A small-molecule ligand and the protein it binds are described below.
Small molecule (SMILES): O=C1O[C@H](CO)[C@@H](O)[C@H](O)[C@H]1O

Binding-site contacts:
Ligand atom O4 contacts residue TRP425 of chain 1.A at 3.2 Å (h-bond).
Ligand atom C3 contacts residue GLN26 of chain 1.A at 3.7 Å.
Ligand atom O6 contacts residue GLU432 of chain 1.A at 2.6 Å (salt-bridge).
Ligand atom C3 contacts residue HIS129 of chain 1.A at 3.9 Å.
Ligand atom O3 contacts residue TRP425 of chain 1.A at 3.9 Å.
Ligand atom O2 contacts residue ASN173 of chain 1.A at 2.9 Å (h-bond).
Ligand atom O4 contacts residue TRP433 of chain 1.A at 3.6 Å.
Ligand atom O3 contacts residue GLN26 of chain 1.A at 2.6 Å (h-bond).
Ligand atom C6 contacts residue TYR318 of chain 1.A at 3.8 Å (hydrophobic).
Ligand atom O1 contacts residue EPE1 of chain 1.C at 3.2 Å (h-bond).
Ligand atom O3 contacts residue TRP433 of chain 1.A at 2.9 Å (h-bond).
Ligand atom C1 contacts residue GLU383 of chain 1.A at 2.7 Å.
Ligand atom O5 contacts residue TYR318 of chain 1.A at 3.1 Å (h-bond).
Ligand atom O1 contacts residue TYR318 of chain 1.A at 3.4 Å.
Ligand atom O2 contacts residue HIS129 of chain 1.A at 3.3 Å (h-bond).
Ligand atom C5 contacts residue GLU383 of chain 1.A at 3.5 Å.
Ligand atom O6 contacts residue PHE441 of chain 1.A at 3.8 Å.
Ligand atom C3 contacts residue GLU383 of chain 1.A at 3.4 Å.
Ligand atom O2 contacts residue ASN316 of chain 1.A at 3.7 Å.
Ligand atom O3 contacts residue HIS129 of chain 1.A at 2.9 Å (h-bond).
Ligand atom O6 contacts residue TRP355 of chain 1.A at 3.4 Å.
Ligand atom O2 contacts residue GLU174 of chain 1.A at 3.6 Å.
Ligand atom C2 contacts residue GLU383 of chain 1.A at 3.1 Å.
Ligand atom C5 contacts residue TYR318 of chain 1.A at 3.3 Å (hydrophobic).
Ligand atom O4 contacts residue GLN26 of chain 1.A at 3.0 Å (h-bond).
Ligand atom O1 contacts residue GLU174 of chain 1.A at 2.1 Å (salt-bridge).
Ligand atom C1 contacts residue GLU174 of chain 1.A at 3.3 Å.
Ligand atom O1 contacts residue GLU383 of chain 1.A at 2.9 Å (salt-bridge).
Ligand atom O4 contacts residue GLU432 of chain 1.A at 2.6 Å (salt-bridge).
Ligand atom C4 contacts residue TRP433 of chain 1.A at 3.8 Å (hydrophobic).
Ligand atom O2 contacts residue GLU383 of chain 1.A at 2.7 Å (salt-bridge).
Ligand atom C1 contacts residue TYR318 of chain 1.A at 3.8 Å (hydrophobic).
Ligand atom O1 contacts residue ASN316 of chain 1.A at 3.6 Å.
Ligand atom C3 contacts residue TRP425 of chain 1.A at 3.8 Å (hydrophobic).
Ligand atom C4 contacts residue GLU432 of chain 1.A at 3.6 Å.
Ligand atom C5 contacts residue TRP425 of chain 1.A at 3.6 Å (hydrophobic).
Ligand atom C6 contacts residue GLU432 of chain 1.A at 3.4 Å.
Ligand atom O5 contacts residue GLU383 of chain 1.A at 3.1 Å (salt-bridge).
Ligand atom C6 contacts residue PHE441 of chain 1.A at 3.6 Å (hydrophobic).
Ligand atom C3 contacts residue TRP433 of chain 1.A at 3.9 Å (hydrophobic).

Sequence of chain 1.A:
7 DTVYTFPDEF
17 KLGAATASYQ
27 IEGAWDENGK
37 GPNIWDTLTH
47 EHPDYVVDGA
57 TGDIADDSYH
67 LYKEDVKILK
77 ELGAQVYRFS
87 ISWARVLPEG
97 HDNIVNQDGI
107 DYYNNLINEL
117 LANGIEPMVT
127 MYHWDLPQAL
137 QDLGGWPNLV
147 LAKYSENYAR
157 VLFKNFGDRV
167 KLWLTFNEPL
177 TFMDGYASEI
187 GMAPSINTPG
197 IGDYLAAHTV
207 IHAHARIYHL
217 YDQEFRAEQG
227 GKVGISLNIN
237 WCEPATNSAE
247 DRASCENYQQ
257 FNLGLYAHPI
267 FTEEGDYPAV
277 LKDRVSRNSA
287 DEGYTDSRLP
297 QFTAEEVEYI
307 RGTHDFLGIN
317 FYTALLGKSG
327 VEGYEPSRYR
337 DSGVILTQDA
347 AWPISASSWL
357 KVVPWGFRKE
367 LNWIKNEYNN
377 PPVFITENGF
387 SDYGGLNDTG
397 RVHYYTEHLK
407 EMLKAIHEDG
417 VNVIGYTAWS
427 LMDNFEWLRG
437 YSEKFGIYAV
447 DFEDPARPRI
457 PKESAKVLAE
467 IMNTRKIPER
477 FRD